Binding-site contacts:
Ligand atom C7 contacts residue ASN331 of chain 1.B at 3.6 Å.
Ligand atom C4 contacts residue ASN331 of chain 1.B at 4.2 Å.
Ligand atom C3 contacts residue ASN331 of chain 1.B at 3.8 Å.
Ligand atom O7 contacts residue THR333 of chain 1.B at 4.3 Å.
Ligand atom C2 contacts residue ASN331 of chain 1.B at 2.5 Å.
Ligand atom C7 contacts residue ILE332 of chain 1.B at 4.0 Å (hydrophobic).
Ligand atom C5 contacts residue ASN331 of chain 1.B at 3.7 Å.
Ligand atom C8 contacts residue ASN331 of chain 1.B at 3.9 Å.
Ligand atom O7 contacts residue ILE332 of chain 1.B at 3.3 Å.
Ligand atom C8 contacts residue ILE332 of chain 1.B at 4.1 Å (hydrophobic).
Ligand atom O7 contacts residue ASN331 of chain 1.B at 4.3 Å.
Ligand atom C1 contacts residue ASN331 of chain 1.B at 1.4 Å.
Ligand atom O5 contacts residue ASN331 of chain 1.B at 2.4 Å (h-bond).
Ligand atom N2 contacts residue ASN331 of chain 1.B at 3.0 Å (h-bond).

Sequence of chain 1.B:
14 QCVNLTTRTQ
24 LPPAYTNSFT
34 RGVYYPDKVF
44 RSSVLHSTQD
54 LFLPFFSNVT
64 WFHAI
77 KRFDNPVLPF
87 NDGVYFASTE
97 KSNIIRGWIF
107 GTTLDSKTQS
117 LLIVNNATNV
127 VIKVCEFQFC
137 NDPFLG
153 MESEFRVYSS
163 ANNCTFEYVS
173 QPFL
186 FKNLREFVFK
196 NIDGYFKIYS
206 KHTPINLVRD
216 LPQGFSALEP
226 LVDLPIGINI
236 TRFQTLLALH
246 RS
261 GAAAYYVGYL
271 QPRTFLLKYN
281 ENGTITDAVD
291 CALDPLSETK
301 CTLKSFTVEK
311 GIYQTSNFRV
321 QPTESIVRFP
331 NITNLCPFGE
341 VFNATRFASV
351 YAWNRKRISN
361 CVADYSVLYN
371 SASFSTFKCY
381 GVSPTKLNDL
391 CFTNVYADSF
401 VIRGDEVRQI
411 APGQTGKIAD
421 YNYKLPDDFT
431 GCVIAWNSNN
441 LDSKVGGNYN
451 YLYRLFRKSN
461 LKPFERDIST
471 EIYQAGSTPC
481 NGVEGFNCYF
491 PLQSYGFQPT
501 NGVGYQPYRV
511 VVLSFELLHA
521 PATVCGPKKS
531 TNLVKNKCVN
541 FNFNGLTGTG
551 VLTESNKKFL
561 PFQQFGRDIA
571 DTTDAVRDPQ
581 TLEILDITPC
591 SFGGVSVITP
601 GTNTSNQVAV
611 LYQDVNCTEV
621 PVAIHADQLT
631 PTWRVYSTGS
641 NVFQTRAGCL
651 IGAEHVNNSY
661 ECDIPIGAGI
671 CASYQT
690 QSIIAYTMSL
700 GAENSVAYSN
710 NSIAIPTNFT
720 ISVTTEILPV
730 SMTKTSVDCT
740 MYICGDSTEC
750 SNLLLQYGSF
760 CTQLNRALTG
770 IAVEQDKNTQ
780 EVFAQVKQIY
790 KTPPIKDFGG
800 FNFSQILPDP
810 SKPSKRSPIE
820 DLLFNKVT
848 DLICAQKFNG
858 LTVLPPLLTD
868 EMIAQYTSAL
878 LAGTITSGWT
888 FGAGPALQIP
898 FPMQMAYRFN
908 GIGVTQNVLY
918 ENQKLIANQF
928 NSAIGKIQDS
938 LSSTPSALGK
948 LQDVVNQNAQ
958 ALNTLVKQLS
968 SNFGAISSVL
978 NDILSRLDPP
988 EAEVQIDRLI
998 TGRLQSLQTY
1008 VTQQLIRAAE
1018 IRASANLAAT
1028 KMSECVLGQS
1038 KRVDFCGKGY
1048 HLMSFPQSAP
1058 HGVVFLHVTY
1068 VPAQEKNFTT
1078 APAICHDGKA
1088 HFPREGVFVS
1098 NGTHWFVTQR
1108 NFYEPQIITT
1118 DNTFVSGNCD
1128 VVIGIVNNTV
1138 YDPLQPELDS

This protein binds this small molecule.
Small molecule (SMILES): CC(=O)N[C@@H]1[C@@H](O)[C@H](O)[C@@H](CO)O[C@H]1O